Binding-site contacts:
Ligand atom O32 contacts residue LYS54 of chain 1.D at 2.9 Å (salt-bridge).
Ligand atom F36 contacts residue LEU86 of chain 1.D at 2.8 Å.
Ligand atom C38 contacts residue PHE165 of chain 1.D at 3.5 Å (hydrophobic).
Ligand atom C37 contacts residue PHE165 of chain 1.D at 3.5 Å (hydrophobic).
Ligand atom C31 contacts residue MET75 of chain 1.D at 3.4 Å (hydrophobic).
Ligand atom O32 contacts residue ARG167 of chain 1.D at 3.5 Å.
Ligand atom C16 contacts residue LEU56 of chain 1.D at 3.5 Å (hydrophobic).
Ligand atom S08 contacts residue THR99 of chain 1.D at 3.3 Å.
Ligand atom C35 contacts residue LEU86 of chain 1.D at 3.7 Å (hydrophobic).
Ligand atom C07 contacts residue ALA52 of chain 1.D at 3.0 Å (hydrophobic).
Ligand atom C25 contacts residue GLU58 of chain 1.D at 3.4 Å.
Ligand atom C04 contacts residue THR99 of chain 1.D at 3.6 Å.
Ligand atom C24 contacts residue GLU58 of chain 1.D at 3.6 Å.
Ligand atom C06 contacts residue ALA52 of chain 1.D at 3.5 Å (hydrophobic).
Ligand atom C18 contacts residue ILE68 of chain 1.D at 3.6 Å (hydrophobic).
Ligand atom C39 contacts residue PHE165 of chain 1.D at 3.7 Å (hydrophobic).
Ligand atom C27 contacts residue ILE68 of chain 1.D at 3.6 Å (hydrophobic).
Ligand atom C37 contacts residue CYS84 of chain 1.D at 3.4 Å (hydrophobic).
Ligand atom C07 contacts residue LYS54 of chain 1.D at 3.3 Å.
Ligand atom N03 contacts residue ASP164 of chain 1.D at 2.9 Å (salt-bridge).
Ligand atom C26 contacts residue ILE68 of chain 1.D at 3.5 Å (hydrophobic).
Ligand atom O40 contacts residue ASP164 of chain 1.D at 3.4 Å.
Ligand atom O01 contacts residue LEU97 of chain 1.D at 3.5 Å.
Ligand atom F36 contacts residue CYS84 of chain 1.D at 3.5 Å.
Ligand atom F36 contacts residue ARG85 of chain 1.D at 3.0 Å.
Ligand atom O40 contacts residue PHE165 of chain 1.D at 2.8 Å (h-bond).
Ligand atom S08 contacts residue LEU97 of chain 1.D at 3.3 Å (h-bond).
Ligand atom C09 contacts residue ASP164 of chain 1.D at 3.2 Å.
Ligand atom C17 contacts residue ILE68 of chain 1.D at 3.6 Å (hydrophobic).
Ligand atom C16 contacts residue ILE68 of chain 1.D at 3.7 Å (hydrophobic).
Ligand atom S08 contacts residue LYS54 of chain 1.D at 3.6 Å.
Ligand atom C29 contacts residue MET75 of chain 1.D at 3.6 Å (hydrophobic).
Ligand atom C30 contacts residue MET75 of chain 1.D at 3.6 Å (hydrophobic).
Ligand atom N05 contacts residue YY31 of chain 1.N at 3.5 Å.
Ligand atom O40 contacts residue MET75 of chain 1.D at 3.0 Å.
Ligand atom C07 contacts residue LEU97 of chain 1.D at 3.5 Å (hydrophobic).
Ligand atom C39 contacts residue ASP164 of chain 1.D at 3.6 Å.
Ligand atom C07 contacts residue ILE53 of chain 1.D at 3.5 Å (hydrophobic).
Ligand atom F36 contacts residue THR99 of chain 1.D at 3.7 Å.
Ligand atom C02 contacts residue ASP164 of chain 1.D at 3.4 Å.

The small molecule below binds the protein below.
Small molecule (SMILES): CN1CCC(c2ccc(-c3ccc4c(c3)C(=O)N([C@@H](C(=O)Nc3nccs3)c3cc(F)ccc3O)C4)cc2)CC1

Sequence of chain 1.D:
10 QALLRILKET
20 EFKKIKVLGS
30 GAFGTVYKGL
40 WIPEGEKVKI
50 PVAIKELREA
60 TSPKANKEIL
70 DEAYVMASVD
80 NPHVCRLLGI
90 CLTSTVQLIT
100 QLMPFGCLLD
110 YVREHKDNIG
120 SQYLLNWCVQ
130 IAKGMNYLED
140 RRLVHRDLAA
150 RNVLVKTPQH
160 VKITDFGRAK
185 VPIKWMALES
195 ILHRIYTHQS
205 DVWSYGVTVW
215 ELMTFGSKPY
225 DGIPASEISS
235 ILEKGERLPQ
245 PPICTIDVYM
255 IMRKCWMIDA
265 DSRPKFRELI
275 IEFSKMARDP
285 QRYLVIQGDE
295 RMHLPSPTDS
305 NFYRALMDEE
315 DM